Sequence of chain 1.A:
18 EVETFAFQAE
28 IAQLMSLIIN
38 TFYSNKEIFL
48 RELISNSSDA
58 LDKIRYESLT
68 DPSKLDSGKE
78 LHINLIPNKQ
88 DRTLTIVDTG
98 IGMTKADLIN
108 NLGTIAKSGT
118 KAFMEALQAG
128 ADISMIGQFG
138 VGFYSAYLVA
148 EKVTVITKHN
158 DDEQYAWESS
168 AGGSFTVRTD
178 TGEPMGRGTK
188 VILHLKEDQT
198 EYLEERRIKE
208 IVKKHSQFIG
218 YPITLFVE

Binding-site contacts:
Ligand atom O4 contacts residue SER54 of chain 1.A at 4.0 Å.
Ligand atom C13 contacts residue THR186 of chain 1.A at 3.8 Å.
Ligand atom C6 contacts residue ILE98 of chain 1.A at 3.6 Å (hydrophobic).
Ligand atom O4 contacts residue ASP95 of chain 1.A at 2.6 Å (salt-bridge).
Ligand atom C7 contacts residue ALA57 of chain 1.A at 3.6 Å (hydrophobic).
Ligand atom O1 contacts residue ILE98 of chain 1.A at 3.6 Å.
Ligand atom O4 contacts residue THR186 of chain 1.A at 3.4 Å.
Ligand atom C6 contacts residue MET100 of chain 1.A at 3.8 Å (hydrophobic).
Ligand atom C12 contacts residue THR186 of chain 1.A at 3.9 Å.
Ligand atom C13 contacts residue ASP95 of chain 1.A at 3.5 Å.
Ligand atom C6 contacts residue GLY99 of chain 1.A at 4.0 Å.
Ligand atom C8 contacts residue THR186 of chain 1.A at 4.2 Å.
Ligand atom C12 contacts residue ASP95 of chain 1.A at 3.5 Å.
Ligand atom C7 contacts residue MET100 of chain 1.A at 3.8 Å (hydrophobic).
Ligand atom C12 contacts residue ASN53 of chain 1.A at 3.9 Å.
Ligand atom O2 contacts residue GLY99 of chain 1.A at 3.8 Å.
Ligand atom O3 contacts residue ASN53 of chain 1.A at 3.4 Å.
Ligand atom C3 contacts residue ASP56 of chain 1.A at 4.2 Å.
Ligand atom C11 contacts residue ASN53 of chain 1.A at 3.4 Å.
Ligand atom C8 contacts residue MET100 of chain 1.A at 3.9 Å (hydrophobic).
Ligand atom O4 contacts residue ALA57 of chain 1.A at 3.2 Å.
Ligand atom C13 contacts residue ALA57 of chain 1.A at 4.0 Å (hydrophobic).
Ligand atom O2 contacts residue ALA57 of chain 1.A at 3.8 Å.
Ligand atom C3 contacts residue ALA57 of chain 1.A at 4.0 Å (hydrophobic).
Ligand atom C4 contacts residue ALA57 of chain 1.A at 3.6 Å (hydrophobic).
Ligand atom O3 contacts residue LEU50 of chain 1.A at 3.6 Å.
Ligand atom O2 contacts residue THR186 of chain 1.A at 3.1 Å (h-bond).
Ligand atom O2 contacts residue MET100 of chain 1.A at 3.4 Å.
Ligand atom O3 contacts residue PHE140 of chain 1.A at 4.1 Å.
Ligand atom C2 contacts residue LYS60 of chain 1.A at 4.2 Å.
Ligand atom C9 contacts residue MET100 of chain 1.A at 3.8 Å (hydrophobic).
Ligand atom C10 contacts residue ASN53 of chain 1.A at 3.7 Å.
Ligand atom C1 contacts residue ILE98 of chain 1.A at 3.7 Å (hydrophobic).
Ligand atom O3 contacts residue VAL188 of chain 1.A at 3.6 Å.
Ligand atom C12 contacts residue SER54 of chain 1.A at 4.0 Å.
Ligand atom C5 contacts residue ALA57 of chain 1.A at 3.6 Å (hydrophobic).
Ligand atom C7 contacts residue THR186 of chain 1.A at 4.0 Å.
Ligand atom C13 contacts residue ASN53 of chain 1.A at 4.1 Å.
Ligand atom O1 contacts residue LYS60 of chain 1.A at 3.5 Å (salt-bridge).
Ligand atom C4 contacts residue ASN53 of chain 1.A at 3.8 Å.

This small molecule binds to this protein.
Small molecule (SMILES): O=C(c1cccc(O)c1)c1ccc(O)cc1O